The small molecule below binds the protein below.
Small molecule (SMILES): Nc1ncnc2c1ncn2[C@@H]1O[C@H](CO[W](=O)(O)O)[C@@H](O)[C@H]1O

Binding-site contacts:
Ligand atom N1 contacts residue ARG28 of chain 2.A at 3.5 Å.
Ligand atom C2 contacts residue LEU25 of chain 2.A at 3.5 Å (hydrophobic).
Ligand atom O3W contacts residue GLN83 of chain 2.A at 2.5 Å (h-bond).
Ligand atom W contacts residue GLN83 of chain 2.A at 3.1 Å.
Ligand atom O3' contacts residue HIS35 of chain 2.A at 3.7 Å.
Ligand atom O1W contacts residue HIS96 of chain 2.A at 3.0 Å (h-bond).
Ligand atom N9 contacts residue ASN27 of chain 2.A at 3.5 Å (h-bond).
Ligand atom C6 contacts residue ARG28 of chain 2.A at 2.9 Å.
Ligand atom C5' contacts residue HIS96 of chain 2.A at 3.6 Å.
Ligand atom N7 contacts residue ARG28 of chain 2.A at 3.1 Å (salt-bridge).
Ligand atom C6 contacts residue ILE10 of chain 2.A at 3.6 Å (hydrophobic).
Ligand atom O3W contacts residue GLY89 of chain 2.A at 3.6 Å (h-bond).
Ligand atom C1' contacts residue ASN27 of chain 2.A at 2.9 Å.
Ligand atom W contacts residue HIS96 of chain 2.A at 2.5 Å.
Ligand atom O1W contacts residue GLN83 of chain 2.A at 3.7 Å.
Ligand atom N3 contacts residue ARG28 of chain 2.A at 2.8 Å (salt-bridge).
Ligand atom C5 contacts residue ARG28 of chain 2.A at 3.1 Å.
Ligand atom C5' contacts residue VAL92 of chain 2.A at 3.3 Å (hydrophobic).
Ligand atom O3' contacts residue ASN27 of chain 2.A at 3.1 Å (h-bond).
Ligand atom N1 contacts residue LEU25 of chain 2.A at 3.7 Å.
Ligand atom O1W contacts residue THR91 of chain 2.A at 2.7 Å (h-bond).
Ligand atom N6 contacts residue ARG28 of chain 2.A at 2.8 Å (salt-bridge).
Ligand atom O4' contacts residue PHE5 of chain 2.A at 3.2 Å.
Ligand atom N6 contacts residue ILE10 of chain 2.A at 3.0 Å.
Ligand atom N7 contacts residue HIS8 of chain 2.A at 3.1 Å (h-bond).
Ligand atom O5' contacts residue HIS96 of chain 2.A at 3.2 Å (h-bond).
Ligand atom N6 contacts residue HIS8 of chain 2.A at 3.7 Å.
Ligand atom O2' contacts residue ASN27 of chain 2.A at 3.6 Å.
Ligand atom O2W contacts residue HIS98 of chain 2.A at 2.9 Å.
Ligand atom O2W contacts residue HIS96 of chain 2.A at 3.0 Å (h-bond).
Ligand atom C4 contacts residue ARG28 of chain 2.A at 3.4 Å.
Ligand atom N3 contacts residue ASN27 of chain 2.A at 2.8 Å (h-bond).
Ligand atom O3' contacts residue HIS98 of chain 2.A at 3.7 Å.
Ligand atom O1W contacts residue GLN90 of chain 2.A at 3.2 Å.
Ligand atom O1W contacts residue VAL92 of chain 2.A at 3.5 Å (h-bond).
Ligand atom C2' contacts residue ASN27 of chain 2.A at 3.8 Å.
Ligand atom C4 contacts residue ASN27 of chain 2.A at 3.5 Å.
Ligand atom C2 contacts residue ARG28 of chain 2.A at 3.1 Å.
Ligand atom C2 contacts residue VAL26 of chain 2.A at 3.4 Å (hydrophobic).
Ligand atom O2W contacts residue GLN83 of chain 2.A at 2.3 Å (h-bond).

Sequence of chain 2.A:
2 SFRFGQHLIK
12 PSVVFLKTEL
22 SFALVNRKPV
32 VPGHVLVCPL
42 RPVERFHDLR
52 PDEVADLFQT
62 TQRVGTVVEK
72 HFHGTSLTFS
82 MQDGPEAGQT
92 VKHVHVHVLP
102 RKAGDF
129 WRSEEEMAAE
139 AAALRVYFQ